Sequence of chain 1.C:
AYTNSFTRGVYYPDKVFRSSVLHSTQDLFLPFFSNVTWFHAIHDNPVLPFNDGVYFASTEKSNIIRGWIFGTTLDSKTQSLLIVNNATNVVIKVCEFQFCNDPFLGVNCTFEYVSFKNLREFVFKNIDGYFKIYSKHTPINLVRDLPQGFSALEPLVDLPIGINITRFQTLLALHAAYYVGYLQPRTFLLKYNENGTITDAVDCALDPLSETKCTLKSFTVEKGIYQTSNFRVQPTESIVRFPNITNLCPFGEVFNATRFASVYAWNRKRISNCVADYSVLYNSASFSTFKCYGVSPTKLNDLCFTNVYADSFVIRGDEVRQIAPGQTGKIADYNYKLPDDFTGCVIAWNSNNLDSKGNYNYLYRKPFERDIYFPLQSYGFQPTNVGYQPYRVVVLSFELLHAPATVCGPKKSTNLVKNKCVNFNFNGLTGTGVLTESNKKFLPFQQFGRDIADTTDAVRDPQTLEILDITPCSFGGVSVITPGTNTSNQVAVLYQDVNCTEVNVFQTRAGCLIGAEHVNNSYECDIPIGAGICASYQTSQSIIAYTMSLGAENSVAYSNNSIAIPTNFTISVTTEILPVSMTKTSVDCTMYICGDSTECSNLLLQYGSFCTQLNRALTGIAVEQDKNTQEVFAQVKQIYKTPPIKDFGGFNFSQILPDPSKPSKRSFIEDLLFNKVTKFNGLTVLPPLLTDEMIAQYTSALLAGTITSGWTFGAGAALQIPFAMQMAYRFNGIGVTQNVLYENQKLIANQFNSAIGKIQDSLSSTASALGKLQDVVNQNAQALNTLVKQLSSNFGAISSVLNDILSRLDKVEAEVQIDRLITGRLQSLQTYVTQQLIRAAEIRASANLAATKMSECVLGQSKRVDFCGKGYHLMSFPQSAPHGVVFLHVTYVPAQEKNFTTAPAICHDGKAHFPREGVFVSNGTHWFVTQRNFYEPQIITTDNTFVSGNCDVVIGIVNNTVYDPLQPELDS

Binding-site contacts:
Ligand atom C7 contacts residue GLN1071 of chain 1.C at 4.3 Å.
Ligand atom C7 contacts residue LEU922 of chain 1.C at 3.6 Å (hydrophobic).
Ligand atom C5 contacts residue GLN926 of chain 1.C at 4.4 Å.
Ligand atom C6 contacts residue LEU922 of chain 1.C at 4.5 Å (hydrophobic).
Ligand atom O7 contacts residue ASN717 of chain 1.C at 3.0 Å (h-bond).
Ligand atom N2 contacts residue LEU922 of chain 1.C at 4.4 Å.
Ligand atom O5 contacts residue ASN717 of chain 1.C at 2.3 Å (h-bond).
Ligand atom C8 contacts residue LEU922 of chain 1.C at 3.8 Å (hydrophobic).
Ligand atom O7 contacts residue LEU922 of chain 1.C at 3.4 Å.
Ligand atom C2 contacts residue ASN717 of chain 1.C at 2.5 Å.
Ligand atom N2 contacts residue ASN717 of chain 1.C at 3.0 Å (h-bond).
Ligand atom C4 contacts residue ASN717 of chain 1.C at 4.2 Å.
Ligand atom O5 contacts residue GLN1071 of chain 1.C at 4.3 Å.
Ligand atom C1 contacts residue GLN1071 of chain 1.C at 4.0 Å.
Ligand atom C7 contacts residue ASN717 of chain 1.C at 3.2 Å.
Ligand atom O6 contacts residue PHE718 of chain 1.C at 4.2 Å.
Ligand atom C6 contacts residue GLN926 of chain 1.C at 4.1 Å.
Ligand atom C2 contacts residue GLN1071 of chain 1.C at 4.3 Å.
Ligand atom O6 contacts residue GLN926 of chain 1.C at 3.0 Å (h-bond).
Ligand atom C8 contacts residue GLN926 of chain 1.C at 4.2 Å.
Ligand atom C8 contacts residue ASN925 of chain 1.C at 4.3 Å.
Ligand atom O7 contacts residue ASN925 of chain 1.C at 4.4 Å.
Ligand atom O4 contacts residue LEU922 of chain 1.C at 4.0 Å.
Ligand atom C1 contacts residue LEU922 of chain 1.C at 4.4 Å (hydrophobic).
Ligand atom C1 contacts residue ASN717 of chain 1.C at 1.4 Å.
Ligand atom C5 contacts residue ASN717 of chain 1.C at 3.7 Å.
Ligand atom O7 contacts residue GLN1071 of chain 1.C at 3.3 Å (h-bond).
Ligand atom C5 contacts residue LEU922 of chain 1.C at 4.0 Å (hydrophobic).
Ligand atom C3 contacts residue ASN717 of chain 1.C at 3.8 Å.

A protein and the small-molecule ligand that binds it are described below.
Small molecule (SMILES): CC(=O)N[C@H]1[C@H](O[C@H]2[C@H](O)[C@@H](NC(C)=O)CO[C@@H]2CO)O[C@H](CO)[C@@H](O)[C@@H]1O